A small-molecule ligand and the protein it binds are described below.
Small molecule (SMILES): CC(=O)N[C@H]1[C@H](O[C@H]2[C@H](O)[C@@H](NC(C)=O)CO[C@@H]2CO)O[C@H](CO)[C@@H](O)[C@@H]1O

Binding-site contacts:
Ligand atom O5 contacts residue THR25 of chain 2.A at 4.4 Å.
Ligand atom C5 contacts residue THR25 of chain 2.A at 4.5 Å.
Ligand atom O5 contacts residue ASN23 of chain 2.A at 2.3 Å (h-bond).
Ligand atom O6 contacts residue THR25 of chain 2.A at 4.3 Å.
Ligand atom N2 contacts residue ASN23 of chain 2.A at 3.0 Å (h-bond).
Ligand atom C5 contacts residue THR15 of chain 2.A at 4.4 Å.
Ligand atom C7 contacts residue ASN23 of chain 2.A at 3.2 Å.
Ligand atom O5 contacts residue THR15 of chain 2.A at 4.2 Å.
Ligand atom C8 contacts residue THR13 of chain 2.A at 3.5 Å.
Ligand atom C5 contacts residue ASN23 of chain 2.A at 3.6 Å.
Ligand atom C6 contacts residue THR25 of chain 2.A at 3.6 Å.
Ligand atom C2 contacts residue ASN23 of chain 2.A at 2.5 Å.
Ligand atom C1 contacts residue THR15 of chain 2.A at 4.4 Å.
Ligand atom O7 contacts residue ASN23 of chain 2.A at 3.0 Å (h-bond).
Ligand atom C4 contacts residue ASN23 of chain 2.A at 4.2 Å.
Ligand atom C8 contacts residue ASN23 of chain 2.A at 4.2 Å.
Ligand atom C3 contacts residue ASN23 of chain 2.A at 3.8 Å.
Ligand atom C1 contacts residue ASN23 of chain 2.A at 1.4 Å.

Sequence of chain 2.A:
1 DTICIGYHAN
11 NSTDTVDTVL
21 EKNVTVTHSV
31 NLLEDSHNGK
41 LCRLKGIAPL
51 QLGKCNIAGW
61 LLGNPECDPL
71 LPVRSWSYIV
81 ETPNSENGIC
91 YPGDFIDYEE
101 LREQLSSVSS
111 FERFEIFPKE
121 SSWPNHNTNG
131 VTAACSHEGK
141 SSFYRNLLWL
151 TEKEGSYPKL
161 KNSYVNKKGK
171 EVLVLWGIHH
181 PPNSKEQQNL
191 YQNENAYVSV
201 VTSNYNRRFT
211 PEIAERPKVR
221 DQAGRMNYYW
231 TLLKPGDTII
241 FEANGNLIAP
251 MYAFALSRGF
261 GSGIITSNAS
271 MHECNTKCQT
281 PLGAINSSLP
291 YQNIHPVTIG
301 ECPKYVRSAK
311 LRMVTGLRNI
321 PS